Binding-site contacts:
Ligand atom CE2 contacts residue TYR100 of chain 1.D at 3.9 Å (hydrophobic).
Ligand atom CB contacts residue TYR100 of chain 1.D at 3.5 Å (hydrophobic).
Ligand atom CA contacts residue TYR12 of chain 1.D at 3.6 Å (hydrophobic).
Ligand atom CD2 contacts residue TYR12 of chain 1.D at 3.6 Å (hydrophobic).
Ligand atom OH contacts residue TYR12 of chain 1.D at 4.0 Å.
Ligand atom CZ3 contacts residue SER21 of chain 1.D at 3.7 Å.
Ligand atom CH2 contacts residue PRO13 of chain 1.D at 3.6 Å (hydrophobic).
Ligand atom CE1 contacts residue HIS205 of chain 1.D at 4.0 Å.
Ligand atom CD2 contacts residue TYR100 of chain 1.D at 3.4 Å (hydrophobic).
Ligand atom CD2 contacts residue HIS205 of chain 1.D at 3.5 Å.
Ligand atom OH contacts residue HIS205 of chain 1.D at 3.6 Å.
Ligand atom O contacts residue TYR12 of chain 1.D at 3.3 Å (h-bond).
Ligand atom NE1 contacts residue PRO13 of chain 1.D at 3.9 Å.
Ligand atom N contacts residue 8LR1 of chain 1.T at 1.4 Å (h-bond).
Ligand atom CA contacts residue 8LR1 of chain 1.T at 2.3 Å.
Ligand atom O contacts residue TYR100 of chain 1.D at 4.0 Å.
Ligand atom CB contacts residue HIS205 of chain 1.D at 3.4 Å.
Ligand atom CZ contacts residue HIS205 of chain 1.D at 3.5 Å.
Ligand atom OH contacts residue THR11 of chain 1.D at 3.8 Å.
Ligand atom CE2 contacts residue TYR12 of chain 1.D at 3.3 Å (hydrophobic).
Ligand atom O contacts residue TYR100 of chain 1.D at 3.1 Å.
Ligand atom CZ contacts residue PRO206 of chain 1.D at 3.5 Å (hydrophobic).
Ligand atom N contacts residue TYR12 of chain 1.D at 3.5 Å (h-bond).
Ligand atom CZ contacts residue TYR12 of chain 1.D at 4.0 Å (hydrophobic).
Ligand atom CZ2 contacts residue PRO13 of chain 1.D at 3.5 Å (hydrophobic).
Ligand atom N contacts residue TYR12 of chain 1.D at 3.0 Å (h-bond).
Ligand atom CD2 contacts residue PRO13 of chain 1.D at 3.8 Å (hydrophobic).
Ligand atom CE2 contacts residue PRO13 of chain 1.D at 3.5 Å (hydrophobic).
Ligand atom CE2 contacts residue PRO206 of chain 1.D at 3.5 Å (hydrophobic).
Ligand atom C contacts residue 8LR1 of chain 1.T at 3.6 Å.
Ligand atom CG contacts residue HIS205 of chain 1.D at 3.6 Å.
Ligand atom CH2 contacts residue SER21 of chain 1.D at 3.0 Å.
Ligand atom CZ2 contacts residue SER21 of chain 1.D at 3.9 Å.
Ligand atom C contacts residue TYR100 of chain 1.D at 3.8 Å (hydrophobic).
Ligand atom C contacts residue TYR12 of chain 1.D at 3.9 Å (hydrophobic).
Ligand atom CE3 contacts residue PRO13 of chain 1.D at 3.9 Å (hydrophobic).
Ligand atom CB contacts residue TYR12 of chain 1.D at 3.3 Å (hydrophobic).
Ligand atom CE2 contacts residue HIS205 of chain 1.D at 3.4 Å.
Ligand atom CZ3 contacts residue PRO13 of chain 1.D at 3.9 Å (hydrophobic).
Ligand atom OH contacts residue PRO206 of chain 1.D at 2.6 Å (h-bond).

The small molecule below binds the protein below.
Small molecule (SMILES): NCC(=O)N[C@@H](CC1=CN=C2C=CC=CC12)C(=O)N[C@@H](Cc1ccc(O)cc1)C(=O)N[C@@H](CC(=O)O)C(N)=O

Sequence of chain 1.D:
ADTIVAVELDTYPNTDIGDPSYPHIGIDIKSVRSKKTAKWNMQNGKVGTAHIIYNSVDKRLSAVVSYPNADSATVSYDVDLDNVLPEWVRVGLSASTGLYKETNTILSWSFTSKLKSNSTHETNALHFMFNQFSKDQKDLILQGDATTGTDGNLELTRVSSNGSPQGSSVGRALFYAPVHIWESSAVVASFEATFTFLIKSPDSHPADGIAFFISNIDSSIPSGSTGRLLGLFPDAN